This small molecule binds to this protein.
Small molecule (SMILES): Nc1ccn([C@@H]2O[C@H](CO[P](=O)(O)O[C@H]3[C@@H](O)[C@H](n4ccc(N)nc4=O)O[C@@H]3CO[P](=O)(O)O[C@H]3[C@@H](O)[C@H](n4ccc(N)nc4=O)O[C@@H]3CO)[C@@H](O)[C@H]2O)c(=O)n1

Binding-site contacts:
Ligand atom OP1 contacts residue PRO132 of chain 11.C at 3.6 Å.
Ligand atom P contacts residue LYS8 of chain 11.C at 3.0 Å.
Ligand atom OP1 contacts residue ASN134 of chain 11.C at 4.2 Å.
Ligand atom OP2 contacts residue LYS8 of chain 11.C at 2.9 Å (salt-bridge).
Ligand atom C4' contacts residue GLU74 of chain 11.C at 3.9 Å.
Ligand atom C2' contacts residue GLU74 of chain 11.C at 4.1 Å.
Ligand atom OP1 contacts residue LYS8 of chain 11.C at 2.6 Å (salt-bridge).
Ligand atom O3' contacts residue LYS8 of chain 11.C at 3.8 Å.
Ligand atom P contacts residue LYS10 of chain 11.C at 4.0 Å.
Ligand atom OP1 contacts residue LYS10 of chain 11.C at 4.3 Å.
Ligand atom O2' contacts residue GLU74 of chain 11.C at 3.2 Å.
Ligand atom OP2 contacts residue LYS10 of chain 11.C at 2.9 Å.
Ligand atom C1' contacts residue GLU74 of chain 11.C at 3.8 Å.
Ligand atom O4' contacts residue GLU74 of chain 11.C at 3.7 Å.
Ligand atom C2' contacts residue ASN134 of chain 11.C at 4.3 Å.
Ligand atom O2' contacts residue ASN134 of chain 11.C at 3.2 Å (h-bond).
Ligand atom O5' contacts residue LYS8 of chain 11.C at 4.5 Å.
Ligand atom O2' contacts residue LEU135 of chain 11.C at 4.3 Å.
Ligand atom O3' contacts residue ASN134 of chain 11.C at 4.2 Å.

Sequence of chain 11.C:
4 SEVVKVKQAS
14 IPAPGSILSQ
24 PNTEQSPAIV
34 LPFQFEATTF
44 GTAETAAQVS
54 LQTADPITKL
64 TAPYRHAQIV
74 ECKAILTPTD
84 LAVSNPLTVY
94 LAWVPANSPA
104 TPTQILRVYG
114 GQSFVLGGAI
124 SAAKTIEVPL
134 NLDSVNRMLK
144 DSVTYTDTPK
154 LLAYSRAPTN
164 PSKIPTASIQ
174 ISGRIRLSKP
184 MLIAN